Binding-site contacts:
Ligand atom C5 contacts residue THR122 of chain 1.G at 3.8 Å.
Ligand atom C1 contacts residue ASN120 of chain 1.G at 1.4 Å.
Ligand atom C7 contacts residue ASN120 of chain 1.G at 3.6 Å.
Ligand atom O5 contacts residue ASN120 of chain 1.G at 2.4 Å (h-bond).
Ligand atom O5 contacts residue THR122 of chain 1.G at 3.7 Å.
Ligand atom C4 contacts residue ASN120 of chain 1.G at 4.2 Å.
Ligand atom C6 contacts residue THR122 of chain 1.G at 3.8 Å.
Ligand atom O6 contacts residue THR122 of chain 1.G at 3.0 Å (h-bond).
Ligand atom C2 contacts residue ASN120 of chain 1.G at 2.4 Å.
Ligand atom C1 contacts residue THR122 of chain 1.G at 4.5 Å.
Ligand atom C5 contacts residue ASN120 of chain 1.G at 3.7 Å.
Ligand atom N2 contacts residue ASN120 of chain 1.G at 2.9 Å (h-bond).
Ligand atom C3 contacts residue ASN120 of chain 1.G at 3.8 Å.
Ligand atom O7 contacts residue ASN120 of chain 1.G at 3.9 Å.

This protein binds this small molecule.
Small molecule (SMILES): CC(=O)N[C@@H]1[C@@H](O)[C@H](O)[C@@H](CO)O[C@H]1O

Sequence of chain 1.G:
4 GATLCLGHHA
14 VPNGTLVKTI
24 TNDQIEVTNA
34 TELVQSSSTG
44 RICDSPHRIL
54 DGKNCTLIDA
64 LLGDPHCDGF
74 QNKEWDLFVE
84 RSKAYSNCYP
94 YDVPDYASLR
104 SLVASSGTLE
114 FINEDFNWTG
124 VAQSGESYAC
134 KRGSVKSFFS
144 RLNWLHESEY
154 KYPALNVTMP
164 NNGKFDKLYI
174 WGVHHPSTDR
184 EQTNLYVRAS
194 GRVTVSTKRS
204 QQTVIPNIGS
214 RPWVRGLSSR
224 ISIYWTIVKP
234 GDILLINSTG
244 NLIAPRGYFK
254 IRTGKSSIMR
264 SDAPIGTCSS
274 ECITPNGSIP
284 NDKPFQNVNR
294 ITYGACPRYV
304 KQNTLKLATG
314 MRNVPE